Sequence of chain 4.A:
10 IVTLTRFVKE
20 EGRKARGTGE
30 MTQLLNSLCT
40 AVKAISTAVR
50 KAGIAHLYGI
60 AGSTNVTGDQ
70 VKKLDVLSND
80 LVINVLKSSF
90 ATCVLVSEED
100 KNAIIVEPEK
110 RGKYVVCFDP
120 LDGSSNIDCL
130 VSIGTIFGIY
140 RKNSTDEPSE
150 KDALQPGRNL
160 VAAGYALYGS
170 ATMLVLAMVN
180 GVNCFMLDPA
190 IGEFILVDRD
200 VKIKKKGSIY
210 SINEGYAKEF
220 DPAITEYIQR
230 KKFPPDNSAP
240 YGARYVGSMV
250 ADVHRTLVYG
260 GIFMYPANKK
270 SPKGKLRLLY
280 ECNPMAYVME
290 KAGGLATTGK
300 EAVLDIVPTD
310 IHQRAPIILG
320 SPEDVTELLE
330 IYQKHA

Binding-site contacts:
Ligand atom C2 contacts residue PO41 of chain 3.C at 3.9 Å.
Ligand atom O6 contacts residue TYR264 of chain 3.A at 3.4 Å.
Ligand atom O2 contacts residue SER123 of chain 3.A at 3.9 Å.
Ligand atom C3 contacts residue MET248 of chain 3.A at 3.7 Å (hydrophobic).
Ligand atom C3 contacts residue ASP121 of chain 3.A at 3.2 Å.
Ligand atom O4 contacts residue GLY246 of chain 3.A at 3.6 Å.
Ligand atom C3 contacts residue GLY246 of chain 3.A at 3.8 Å.
Ligand atom P contacts residue TYR244 of chain 3.A at 3.9 Å.
Ligand atom O3P contacts residue TYR244 of chain 3.A at 2.7 Å (h-bond).
Ligand atom O3 contacts residue SER247 of chain 3.A at 3.5 Å.
Ligand atom O1P contacts residue TYR215 of chain 3.A at 2.8 Å (h-bond).
Ligand atom O1P contacts residue LYS274 of chain 3.A at 3.5 Å (salt-bridge).
Ligand atom O2P contacts residue ARG243 of chain 4.A at 3.2 Å (salt-bridge).
Ligand atom O3 contacts residue ASP121 of chain 3.A at 2.2 Å (salt-bridge).
Ligand atom O3 contacts residue GLY122 of chain 3.A at 3.4 Å (h-bond).
Ligand atom O1P contacts residue TYR264 of chain 3.A at 2.6 Å (h-bond).
Ligand atom O2 contacts residue PO41 of chain 3.C at 3.0 Å (h-bond).
Ligand atom C1 contacts residue GLU280 of chain 3.A at 3.2 Å.
Ligand atom O4 contacts residue MET248 of chain 3.A at 3.3 Å (h-bond).
Ligand atom P contacts residue TYR264 of chain 3.A at 3.5 Å.
Ligand atom C1 contacts residue ASP121 of chain 3.A at 3.8 Å.
Ligand atom C5 contacts residue GLY246 of chain 3.A at 3.9 Å.
Ligand atom O3 contacts residue MET248 of chain 3.A at 3.1 Å (h-bond).
Ligand atom O3P contacts residue ASN212 of chain 3.A at 3.0 Å (h-bond).
Ligand atom O1 contacts residue GLU280 of chain 3.A at 3.5 Å (salt-bridge).
Ligand atom O5 contacts residue LYS274 of chain 3.A at 4.0 Å.
Ligand atom C1 contacts residue MG1 of chain 3.E at 3.1 Å.
Ligand atom C6 contacts residue GLY246 of chain 3.A at 3.8 Å.
Ligand atom O3 contacts residue GLY246 of chain 3.A at 3.5 Å (h-bond).
Ligand atom O1 contacts residue MG1 of chain 3.E at 3.6 Å.
Ligand atom C2 contacts residue ASP121 of chain 3.A at 3.9 Å.
Ligand atom O6 contacts residue LYS274 of chain 3.A at 3.5 Å (salt-bridge).
Ligand atom C1 contacts residue PO41 of chain 3.C at 3.3 Å.
Ligand atom O3P contacts residue TYR264 of chain 3.A at 3.3 Å.
Ligand atom O2 contacts residue GLY122 of chain 3.A at 3.9 Å.
Ligand atom O1 contacts residue PO41 of chain 3.C at 2.6 Å (h-bond).
Ligand atom C4 contacts residue MET248 of chain 3.A at 3.8 Å (hydrophobic).
Ligand atom C4 contacts residue GLY246 of chain 3.A at 3.0 Å.
Ligand atom C6 contacts residue TYR244 of chain 3.A at 3.8 Å (hydrophobic).
Ligand atom O1 contacts residue ARG276 of chain 3.A at 3.5 Å (salt-bridge).

This protein binds this small molecule.
Small molecule (SMILES): O=P(O)(O)OC[C@H]1O[C@](O)(CO)[C@@H](O)[C@@H]1O

Sequence of chain 3.A:
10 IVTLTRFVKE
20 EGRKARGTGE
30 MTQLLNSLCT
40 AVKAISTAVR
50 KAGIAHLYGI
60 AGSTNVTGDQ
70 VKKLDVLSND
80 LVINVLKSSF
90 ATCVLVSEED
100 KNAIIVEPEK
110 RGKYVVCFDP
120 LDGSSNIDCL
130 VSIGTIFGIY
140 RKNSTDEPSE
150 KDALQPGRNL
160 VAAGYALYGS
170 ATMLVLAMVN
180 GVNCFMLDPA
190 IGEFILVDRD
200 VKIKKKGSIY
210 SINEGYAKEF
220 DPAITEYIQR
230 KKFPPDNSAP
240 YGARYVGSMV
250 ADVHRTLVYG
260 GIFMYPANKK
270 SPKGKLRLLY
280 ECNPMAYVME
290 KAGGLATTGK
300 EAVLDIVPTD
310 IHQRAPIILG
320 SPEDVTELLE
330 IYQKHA